Sequence of chain 1.D:
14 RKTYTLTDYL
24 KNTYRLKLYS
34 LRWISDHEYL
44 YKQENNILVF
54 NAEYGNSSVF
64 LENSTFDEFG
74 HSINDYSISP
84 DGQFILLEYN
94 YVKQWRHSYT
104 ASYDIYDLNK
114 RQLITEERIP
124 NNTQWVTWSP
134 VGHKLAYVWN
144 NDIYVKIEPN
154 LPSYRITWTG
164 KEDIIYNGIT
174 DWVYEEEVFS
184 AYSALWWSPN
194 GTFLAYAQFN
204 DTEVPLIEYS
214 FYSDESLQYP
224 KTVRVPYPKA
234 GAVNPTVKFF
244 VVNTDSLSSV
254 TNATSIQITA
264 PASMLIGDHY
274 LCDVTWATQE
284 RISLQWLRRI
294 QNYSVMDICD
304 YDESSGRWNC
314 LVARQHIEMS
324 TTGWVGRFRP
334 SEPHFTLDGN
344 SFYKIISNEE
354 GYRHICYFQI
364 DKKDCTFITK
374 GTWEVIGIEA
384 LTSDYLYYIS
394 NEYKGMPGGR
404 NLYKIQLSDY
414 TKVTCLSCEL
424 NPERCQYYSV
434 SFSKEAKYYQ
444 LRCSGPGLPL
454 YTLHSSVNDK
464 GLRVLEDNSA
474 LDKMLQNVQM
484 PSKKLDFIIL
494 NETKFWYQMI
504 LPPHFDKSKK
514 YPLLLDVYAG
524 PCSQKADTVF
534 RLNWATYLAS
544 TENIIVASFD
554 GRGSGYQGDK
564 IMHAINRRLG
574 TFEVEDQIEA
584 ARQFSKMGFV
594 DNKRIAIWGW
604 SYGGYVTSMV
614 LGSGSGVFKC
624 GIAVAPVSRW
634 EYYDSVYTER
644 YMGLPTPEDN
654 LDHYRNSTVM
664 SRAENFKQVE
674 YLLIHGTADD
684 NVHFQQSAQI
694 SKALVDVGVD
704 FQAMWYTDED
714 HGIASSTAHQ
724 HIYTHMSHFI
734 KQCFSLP

Binding-site contacts:
Ligand atom C7 contacts residue ASN203 of chain 1.D at 3.5 Å.
Ligand atom O5 contacts residue THR205 of chain 1.D at 3.7 Å.
Ligand atom N2 contacts residue ASN203 of chain 1.D at 2.9 Å (h-bond).
Ligand atom C4 contacts residue ASN203 of chain 1.D at 4.2 Å.
Ligand atom N2 contacts residue ILE168 of chain 1.D at 4.1 Å.
Ligand atom C8 contacts residue ILE168 of chain 1.D at 4.2 Å (hydrophobic).
Ligand atom O6 contacts residue THR205 of chain 1.D at 3.8 Å.
Ligand atom C3 contacts residue ASN203 of chain 1.D at 3.8 Å.
Ligand atom O7 contacts residue THR205 of chain 1.D at 4.1 Å.
Ligand atom O5 contacts residue ASN203 of chain 1.D at 2.4 Å (h-bond).
Ligand atom C5 contacts residue ASN203 of chain 1.D at 3.6 Å.
Ligand atom O7 contacts residue LYS241 of chain 1.D at 3.4 Å (salt-bridge).
Ligand atom O6 contacts residue GLU206 of chain 1.D at 3.5 Å (salt-bridge).
Ligand atom C8 contacts residue GLU206 of chain 1.D at 3.4 Å.
Ligand atom C1 contacts residue THR205 of chain 1.D at 3.4 Å.
Ligand atom C7 contacts residue ILE168 of chain 1.D at 4.3 Å (hydrophobic).
Ligand atom C5 contacts residue THR205 of chain 1.D at 3.7 Å.
Ligand atom C2 contacts residue ASN203 of chain 1.D at 2.4 Å.
Ligand atom O7 contacts residue ASN203 of chain 1.D at 3.4 Å (h-bond).
Ligand atom C1 contacts residue ASN203 of chain 1.D at 1.4 Å.
Ligand atom O7 contacts residue GLN201 of chain 1.D at 4.1 Å.

A protein and the small-molecule ligand that binds it are described below.
Small molecule (SMILES): CC(=O)N[C@H]1[C@H](O[C@H]2[C@H](O)[C@@H](NC(C)=O)CO[C@@H]2CO)O[C@H](CO)[C@@H](O)[C@@H]1O